A small-molecule ligand and the protein it binds are described below.
Small molecule (SMILES): OC[C@H]1O[C@H](O)[C@H](O)[C@@H](O)[C@@H]1O

Sequence of chain 2.A:
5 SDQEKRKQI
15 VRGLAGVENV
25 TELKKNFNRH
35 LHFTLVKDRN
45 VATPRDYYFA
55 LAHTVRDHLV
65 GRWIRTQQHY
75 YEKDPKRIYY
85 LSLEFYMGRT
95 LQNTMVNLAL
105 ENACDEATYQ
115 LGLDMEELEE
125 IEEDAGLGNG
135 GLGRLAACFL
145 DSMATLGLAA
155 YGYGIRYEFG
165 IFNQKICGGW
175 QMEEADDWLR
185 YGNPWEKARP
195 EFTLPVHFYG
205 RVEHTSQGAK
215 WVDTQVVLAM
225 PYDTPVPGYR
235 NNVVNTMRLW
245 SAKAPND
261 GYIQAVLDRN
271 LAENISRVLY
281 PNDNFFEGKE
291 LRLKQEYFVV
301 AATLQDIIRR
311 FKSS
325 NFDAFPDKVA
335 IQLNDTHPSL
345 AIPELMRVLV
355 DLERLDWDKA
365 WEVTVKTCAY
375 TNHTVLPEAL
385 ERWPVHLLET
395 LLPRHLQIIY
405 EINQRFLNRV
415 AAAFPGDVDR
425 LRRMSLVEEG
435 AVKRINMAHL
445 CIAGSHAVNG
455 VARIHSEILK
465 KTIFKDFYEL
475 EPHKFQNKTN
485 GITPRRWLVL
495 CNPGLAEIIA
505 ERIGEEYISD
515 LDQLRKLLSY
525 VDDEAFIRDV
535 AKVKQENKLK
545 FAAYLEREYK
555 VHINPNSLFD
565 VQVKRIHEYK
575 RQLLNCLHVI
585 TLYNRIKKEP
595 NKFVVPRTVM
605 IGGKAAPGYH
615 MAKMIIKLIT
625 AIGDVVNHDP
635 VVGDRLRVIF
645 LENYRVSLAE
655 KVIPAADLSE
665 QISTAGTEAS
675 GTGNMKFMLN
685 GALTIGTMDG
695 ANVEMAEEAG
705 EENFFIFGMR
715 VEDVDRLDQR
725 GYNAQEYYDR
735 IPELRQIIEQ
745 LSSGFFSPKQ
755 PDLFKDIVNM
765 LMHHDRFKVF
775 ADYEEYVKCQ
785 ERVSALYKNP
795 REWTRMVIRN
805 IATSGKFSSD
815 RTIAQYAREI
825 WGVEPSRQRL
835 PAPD

Binding-site contacts:
Ligand atom C6 contacts residue HIS377 of chain 2.A at 3.7 Å.
Ligand atom O4 contacts residue ASN484 of chain 2.A at 3.5 Å (h-bond).
Ligand atom C4 contacts residue ASN484 of chain 2.A at 3.9 Å.
Ligand atom O4 contacts residue THR676 of chain 2.A at 3.9 Å.
Ligand atom O2 contacts residue GLU672 of chain 2.A at 3.1 Å (salt-bridge).
Ligand atom O5 contacts residue HIS377 of chain 2.A at 3.6 Å (h-bond).
Ligand atom O1 contacts residue ASN284 of chain 2.A at 3.9 Å.
Ligand atom C1 contacts residue ASN284 of chain 2.A at 4.1 Å.
Ligand atom O3 contacts residue GLY675 of chain 2.A at 3.1 Å (h-bond).
Ligand atom C1 contacts residue HIS377 of chain 2.A at 3.8 Å.
Ligand atom O6 contacts residue HIS377 of chain 2.A at 2.7 Å (h-bond).
Ligand atom C5 contacts residue LEU136 of chain 2.A at 3.8 Å (hydrophobic).
Ligand atom O3 contacts residue GLU672 of chain 2.A at 2.9 Å (salt-bridge).
Ligand atom O6 contacts residue LEU139 of chain 2.A at 3.8 Å.
Ligand atom C5 contacts residue GLY135 of chain 2.A at 3.7 Å.
Ligand atom C3 contacts residue GLY675 of chain 2.A at 3.8 Å.
Ligand atom O1 contacts residue GLY135 of chain 2.A at 3.8 Å.
Ligand atom O2 contacts residue ASN284 of chain 2.A at 3.0 Å (h-bond).
Ligand atom C3 contacts residue SER674 of chain 2.A at 4.2 Å.
Ligand atom C6 contacts residue LEU139 of chain 2.A at 4.0 Å (hydrophobic).
Ligand atom C1 contacts residue LEU136 of chain 2.A at 4.2 Å (hydrophobic).
Ligand atom O4 contacts residue GLY675 of chain 2.A at 2.7 Å (h-bond).
Ligand atom C2 contacts residue GLU672 of chain 2.A at 3.9 Å.
Ligand atom O5 contacts residue GLY135 of chain 2.A at 4.2 Å.
Ligand atom O2 contacts residue HIS377 of chain 2.A at 4.0 Å.
Ligand atom O2 contacts residue TYR573 of chain 2.A at 3.2 Å (h-bond).
Ligand atom C6 contacts residue ASN484 of chain 2.A at 3.3 Å.
Ligand atom O1 contacts residue LEU136 of chain 2.A at 3.5 Å (h-bond).
Ligand atom O3 contacts residue SER674 of chain 2.A at 3.0 Å (h-bond).
Ligand atom C6 contacts residue GLY135 of chain 2.A at 3.6 Å.
Ligand atom O6 contacts residue ASN484 of chain 2.A at 2.9 Å (h-bond).
Ligand atom C2 contacts residue HIS377 of chain 2.A at 3.3 Å.
Ligand atom C4 contacts residue GLY675 of chain 2.A at 3.7 Å.
Ligand atom O6 contacts residue VAL455 of chain 2.A at 3.9 Å.
Ligand atom O4 contacts residue SER674 of chain 2.A at 3.8 Å.
Ligand atom O5 contacts residue LEU136 of chain 2.A at 3.8 Å.
Ligand atom C6 contacts residue LEU136 of chain 2.A at 4.1 Å (hydrophobic).
Ligand atom O3 contacts residue ALA673 of chain 2.A at 3.4 Å (h-bond).
Ligand atom C2 contacts residue ASN284 of chain 2.A at 4.1 Å.
Ligand atom C3 contacts residue GLU672 of chain 2.A at 3.5 Å.